Sequence of chain 1.G:
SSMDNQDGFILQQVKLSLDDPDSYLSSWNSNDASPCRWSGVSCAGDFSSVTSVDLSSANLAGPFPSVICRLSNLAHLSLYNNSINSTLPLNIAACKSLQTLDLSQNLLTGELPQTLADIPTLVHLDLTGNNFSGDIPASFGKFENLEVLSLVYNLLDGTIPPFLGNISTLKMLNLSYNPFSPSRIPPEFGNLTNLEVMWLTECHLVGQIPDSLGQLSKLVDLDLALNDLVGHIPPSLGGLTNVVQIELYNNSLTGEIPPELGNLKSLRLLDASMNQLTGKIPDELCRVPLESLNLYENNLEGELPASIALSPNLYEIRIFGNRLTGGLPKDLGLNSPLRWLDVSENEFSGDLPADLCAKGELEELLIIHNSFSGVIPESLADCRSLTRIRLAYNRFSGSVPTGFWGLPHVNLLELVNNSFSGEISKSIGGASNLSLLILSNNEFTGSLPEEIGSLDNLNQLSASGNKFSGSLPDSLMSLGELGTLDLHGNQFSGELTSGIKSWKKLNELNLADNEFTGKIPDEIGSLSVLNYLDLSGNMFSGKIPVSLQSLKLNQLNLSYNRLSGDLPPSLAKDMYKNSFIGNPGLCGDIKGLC

Binding-site contacts:
Ligand atom O6 contacts residue LYS143 of chain 1.G at 3.8 Å.
Ligand atom C5 contacts residue ASN167 of chain 1.G at 3.6 Å.
Ligand atom O7 contacts residue ASN167 of chain 1.G at 3.1 Å (h-bond).
Ligand atom O5 contacts residue ASN167 of chain 1.G at 2.3 Å (h-bond).
Ligand atom C4 contacts residue ASN167 of chain 1.G at 4.2 Å.
Ligand atom O5 contacts residue GLY142 of chain 1.G at 3.5 Å (h-bond).
Ligand atom C1 contacts residue ASN167 of chain 1.G at 1.4 Å.
Ligand atom C3 contacts residue ASN167 of chain 1.G at 3.8 Å.
Ligand atom O3 contacts residue LYS143 of chain 1.G at 3.7 Å.
Ligand atom C7 contacts residue ASN167 of chain 1.G at 3.1 Å.
Ligand atom C1 contacts residue GLY142 of chain 1.G at 3.6 Å.
Ligand atom C7 contacts residue GLY142 of chain 1.G at 4.4 Å.
Ligand atom O6 contacts residue GLY142 of chain 1.G at 4.4 Å.
Ligand atom C3 contacts residue LYS143 of chain 1.G at 4.4 Å.
Ligand atom C2 contacts residue GLY142 of chain 1.G at 3.8 Å.
Ligand atom O5 contacts residue LYS143 of chain 1.G at 4.5 Å.
Ligand atom O7 contacts residue PHE164 of chain 1.G at 4.3 Å.
Ligand atom C2 contacts residue ASN167 of chain 1.G at 2.4 Å.
Ligand atom C8 contacts residue ASN167 of chain 1.G at 4.3 Å.
Ligand atom O6 contacts residue PHE144 of chain 1.G at 3.8 Å.
Ligand atom C6 contacts residue LYS143 of chain 1.G at 4.2 Å.
Ligand atom C2 contacts residue LYS143 of chain 1.G at 4.2 Å.
Ligand atom O7 contacts residue LYS143 of chain 1.G at 4.1 Å.
Ligand atom O6 contacts residue ASN167 of chain 1.G at 4.1 Å.
Ligand atom N2 contacts residue ASN167 of chain 1.G at 2.9 Å (h-bond).
Ligand atom O7 contacts residue GLY142 of chain 1.G at 3.6 Å.
Ligand atom C4 contacts residue LYS143 of chain 1.G at 4.4 Å.

The small molecule below binds the protein below.
Small molecule (SMILES): CC(=O)N[C@H]1[C@@H](O[C@H]2[C@H](O)[C@@H](NC(C)=O)CO[C@@H]2CO)O[C@H](CO)[C@@H](O)[C@@H]1O